The protein below binds the small molecule below.
Small molecule (SMILES): CCCC/C=C/C(=O)N[C@@H](Cc1cc(F)cc(F)c1)C(=O)N[C@H]1COC(=O)[C@@H]2C[C@@H](C)CN2C(=O)[C@H](C)NC(=O)[C@@H]2CCCCN2C(=O)[C@@H]2CCCN2C1=O

Sequence of chain 2.G:
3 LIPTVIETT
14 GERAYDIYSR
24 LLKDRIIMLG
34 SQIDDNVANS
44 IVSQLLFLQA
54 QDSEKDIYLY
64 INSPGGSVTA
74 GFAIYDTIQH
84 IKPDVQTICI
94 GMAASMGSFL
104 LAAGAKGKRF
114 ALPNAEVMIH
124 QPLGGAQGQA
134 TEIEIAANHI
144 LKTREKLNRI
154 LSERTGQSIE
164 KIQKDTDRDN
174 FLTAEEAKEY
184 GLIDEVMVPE

Binding-site contacts:
Ligand atom C13 contacts residue LEU49 of chain 2.F at 3.8 Å (hydrophobic).
Ligand atom C7 contacts residue LEU49 of chain 2.F at 3.6 Å (hydrophobic).
Ligand atom C25 contacts residue TYR63 of chain 2.G at 3.8 Å (hydrophobic).
Ligand atom C13 contacts residue THR80 of chain 2.F at 3.6 Å.
Ligand atom C12 contacts residue LEU49 of chain 2.F at 3.6 Å (hydrophobic).
Ligand atom C14 contacts residue LEU115 of chain 2.G at 3.8 Å (hydrophobic).
Ligand atom N3 contacts residue TYR61 of chain 2.G at 3.8 Å.
Ligand atom C3 contacts residue ALA53 of chain 2.F at 3.8 Å (hydrophobic).
Ligand atom C11 contacts residue TYR63 of chain 2.G at 3.6 Å (hydrophobic).
Ligand atom N1 contacts residue LEU49 of chain 2.F at 3.8 Å.
Ligand atom C2 contacts residue ASP27 of chain 2.G at 3.8 Å.
Ligand atom O6 contacts residue GLN89 of chain 2.G at 3.8 Å.
Ligand atom C24 contacts residue TYR63 of chain 2.G at 3.6 Å (hydrophobic).
Ligand atom O1 contacts residue LEU49 of chain 2.F at 3.7 Å.
Ligand atom F1 contacts residue ILE93 of chain 2.G at 3.6 Å.
Ligand atom C20 contacts residue TYR61 of chain 2.G at 3.8 Å (hydrophobic).
Ligand atom F1 contacts residue LEU49 of chain 2.F at 3.4 Å.
Ligand atom C23 contacts residue ILE29 of chain 2.G at 3.6 Å (hydrophobic).
Ligand atom C25 contacts residue TYR61 of chain 2.G at 3.6 Å (hydrophobic).
Ligand atom C27 contacts residue GLN89 of chain 2.G at 3.5 Å.
Ligand atom F2 contacts residue HIS83 of chain 2.F at 3.4 Å.
Ligand atom F2 contacts residue THR80 of chain 2.F at 3.6 Å.
Ligand atom C7 contacts residue TYR63 of chain 2.G at 3.7 Å (hydrophobic).
Ligand atom N1 contacts residue TYR63 of chain 2.G at 3.1 Å (h-bond).
Ligand atom C21 contacts residue TYR61 of chain 2.G at 3.6 Å (hydrophobic).
Ligand atom C27 contacts residue ILE91 of chain 2.G at 3.8 Å (hydrophobic).
Ligand atom C9 contacts residue MET190 of chain 2.G at 3.7 Å (hydrophobic).
Ligand atom F1 contacts residue TYR63 of chain 2.G at 3.8 Å.
Ligand atom C1 contacts residue ASP27 of chain 2.G at 3.5 Å.
Ligand atom C13 contacts residue LEU115 of chain 2.G at 3.8 Å (hydrophobic).
Ligand atom O5 contacts residue TYR61 of chain 2.G at 3.7 Å.
Ligand atom C6 contacts residue TYR63 of chain 2.G at 3.3 Å (hydrophobic).
Ligand atom C4 contacts residue ILE29 of chain 2.G at 3.5 Å (hydrophobic).
Ligand atom F1 contacts residue VAL45 of chain 2.F at 3.6 Å.
Ligand atom C11 contacts residue LEU49 of chain 2.F at 3.9 Å (hydrophobic).
Ligand atom O5 contacts residue TYR63 of chain 2.G at 2.8 Å (h-bond).
Ligand atom C15 contacts residue HIS83 of chain 2.F at 3.6 Å.
Ligand atom C1 contacts residue ARG23 of chain 2.G at 3.5 Å.
Ligand atom C33 contacts residue MET190 of chain 2.G at 3.7 Å (hydrophobic).
Ligand atom F2 contacts residue LEU115 of chain 2.G at 3.6 Å.

Sequence of chain 2.F:
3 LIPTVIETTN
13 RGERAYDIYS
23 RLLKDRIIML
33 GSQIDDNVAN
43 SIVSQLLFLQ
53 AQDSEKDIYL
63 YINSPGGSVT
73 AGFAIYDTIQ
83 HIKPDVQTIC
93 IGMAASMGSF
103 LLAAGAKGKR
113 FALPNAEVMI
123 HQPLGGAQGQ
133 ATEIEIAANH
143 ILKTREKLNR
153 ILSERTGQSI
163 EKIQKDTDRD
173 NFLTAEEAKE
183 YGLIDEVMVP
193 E